The small molecule below binds the protein below.
Small molecule (SMILES): C[C@@H]1CC[C@@]2(OC1)O[C@H]1[C@@H](O)[C@H]3[C@@H]4CC[C@H]5C[C@@H](O[C@@H]6O[C@H](CO)[C@H](O[C@@H]7O[C@H](CO)[C@@H](O)[C@H](O[C@@H]8OC[C@@H](O)[C@H](O)[C@H]8O)[C@H]7O[C@@H]7O[C@H](CO)[C@H](O)[C@H](O[C@@H]8O[C@H](CO)[C@@H](O)[C@H](O)[C@H]8O)[C@H]7O)[C@H](O)[C@H]6O)[C@H](O)C[C@]5(C)[C@H]4CC[C@]3(C)[C@H]1[C@@H]2C

Sequence of chain 1.A:
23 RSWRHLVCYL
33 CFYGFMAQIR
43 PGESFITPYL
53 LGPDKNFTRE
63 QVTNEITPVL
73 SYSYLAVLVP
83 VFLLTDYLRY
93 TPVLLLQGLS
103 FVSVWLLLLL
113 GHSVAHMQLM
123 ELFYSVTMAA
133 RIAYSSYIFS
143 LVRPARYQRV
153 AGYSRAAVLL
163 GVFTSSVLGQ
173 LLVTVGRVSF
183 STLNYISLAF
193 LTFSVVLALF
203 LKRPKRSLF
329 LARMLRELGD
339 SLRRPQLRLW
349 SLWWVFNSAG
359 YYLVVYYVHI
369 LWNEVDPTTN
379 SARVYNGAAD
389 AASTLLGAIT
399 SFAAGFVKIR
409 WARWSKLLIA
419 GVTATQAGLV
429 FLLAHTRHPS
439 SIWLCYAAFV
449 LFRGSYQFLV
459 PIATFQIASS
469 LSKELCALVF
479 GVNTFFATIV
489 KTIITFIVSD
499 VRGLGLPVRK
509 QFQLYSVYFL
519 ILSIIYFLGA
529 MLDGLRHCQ

Binding-site contacts:
Ligand atom C16 contacts residue TYR383 of chain 1.A at 4.5 Å (hydrophobic).
Ligand atom C17 contacts residue TYR383 of chain 1.A at 4.2 Å (hydrophobic).
Ligand atom C83 contacts residue GLN172 of chain 1.A at 3.1 Å.
Ligand atom C85 contacts residue ALA389 of chain 1.A at 3.9 Å (hydrophobic).
Ligand atom C15 contacts residue THR176 of chain 1.A at 4.0 Å.
Ligand atom C13 contacts residue THR176 of chain 1.A at 3.8 Å.
Ligand atom C11 contacts residue TYR383 of chain 1.A at 4.1 Å (hydrophobic).
Ligand atom C18 contacts residue TYR383 of chain 1.A at 4.4 Å (hydrophobic).
Ligand atom C19 contacts residue TYR383 of chain 1.A at 3.8 Å (hydrophobic).
Ligand atom C21 contacts residue THR176 of chain 1.A at 4.2 Å.
Ligand atom C07 contacts residue GLN172 of chain 1.A at 3.8 Å.
Ligand atom C07 contacts residue ALA386 of chain 1.A at 4.5 Å (hydrophobic).
Ligand atom C08 contacts residue ALA386 of chain 1.A at 4.0 Å (hydrophobic).
Ligand atom O84 contacts residue ALA386 of chain 1.A at 3.8 Å.
Ligand atom C13 contacts residue GLN172 of chain 1.A at 4.1 Å.
Ligand atom C85 contacts residue VAL169 of chain 1.A at 4.2 Å (hydrophobic).
Ligand atom C13 contacts residue LEU173 of chain 1.A at 4.4 Å (hydrophobic).
Ligand atom C01 contacts residue ALA390 of chain 1.A at 4.3 Å (hydrophobic).
Ligand atom C06 contacts residue GLN172 of chain 1.A at 4.1 Å.
Ligand atom C15 contacts residue TYR383 of chain 1.A at 4.4 Å (hydrophobic).
Ligand atom C14 contacts residue THR176 of chain 1.A at 3.9 Å.